Sequence of chain 1.A:
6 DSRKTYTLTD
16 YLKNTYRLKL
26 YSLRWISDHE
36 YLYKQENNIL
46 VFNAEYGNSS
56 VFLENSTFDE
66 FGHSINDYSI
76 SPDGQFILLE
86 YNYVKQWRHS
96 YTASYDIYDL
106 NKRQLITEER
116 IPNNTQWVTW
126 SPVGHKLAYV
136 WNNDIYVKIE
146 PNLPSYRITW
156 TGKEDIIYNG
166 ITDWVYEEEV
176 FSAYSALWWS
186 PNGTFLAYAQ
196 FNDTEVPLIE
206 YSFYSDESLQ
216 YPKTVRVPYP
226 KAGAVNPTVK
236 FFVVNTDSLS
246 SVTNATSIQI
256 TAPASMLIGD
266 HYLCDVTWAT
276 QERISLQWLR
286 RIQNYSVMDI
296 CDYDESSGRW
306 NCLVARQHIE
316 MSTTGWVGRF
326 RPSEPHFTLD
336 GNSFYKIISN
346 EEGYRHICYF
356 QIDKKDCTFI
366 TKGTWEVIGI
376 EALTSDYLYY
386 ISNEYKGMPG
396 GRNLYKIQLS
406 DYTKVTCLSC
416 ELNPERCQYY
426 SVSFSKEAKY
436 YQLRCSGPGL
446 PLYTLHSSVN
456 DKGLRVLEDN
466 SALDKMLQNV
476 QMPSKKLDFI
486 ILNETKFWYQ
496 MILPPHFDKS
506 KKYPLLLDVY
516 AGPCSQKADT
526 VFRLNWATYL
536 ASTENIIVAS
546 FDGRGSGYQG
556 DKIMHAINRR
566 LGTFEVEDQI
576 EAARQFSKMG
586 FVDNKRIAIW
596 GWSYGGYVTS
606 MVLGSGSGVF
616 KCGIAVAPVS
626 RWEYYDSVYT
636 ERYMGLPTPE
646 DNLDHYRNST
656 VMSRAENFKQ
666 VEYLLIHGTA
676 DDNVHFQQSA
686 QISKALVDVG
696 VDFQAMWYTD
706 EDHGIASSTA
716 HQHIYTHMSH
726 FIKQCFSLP

A protein and the small-molecule ligand that binds it are described below.
Small molecule (SMILES): CC(=O)N[C@H]1[C@H](O[C@H]2[C@H](O)[C@@H](NC(C)=O)CO[C@@H]2CO)O[C@H](CO)[C@@H](O)[C@@H]1O

Binding-site contacts:
Ligand atom C4 contacts residue ASN289 of chain 1.A at 4.2 Å.
Ligand atom O5 contacts residue GOL1 of chain 1.L at 3.4 Å (h-bond).
Ligand atom C6 contacts residue GOL1 of chain 1.L at 4.0 Å.
Ligand atom C3 contacts residue ASN289 of chain 1.A at 3.8 Å.
Ligand atom C1 contacts residue ASN289 of chain 1.A at 1.4 Å.
Ligand atom C7 contacts residue ASN289 of chain 1.A at 3.5 Å.
Ligand atom O6 contacts residue GOL1 of chain 1.L at 3.5 Å (h-bond).
Ligand atom O7 contacts residue GLU645 of chain 1.A at 4.2 Å.
Ligand atom C7 contacts residue SER317 of chain 1.A at 3.5 Å.
Ligand atom C1 contacts residue GOL1 of chain 1.L at 4.3 Å.
Ligand atom C5 contacts residue ASN289 of chain 1.A at 3.6 Å.
Ligand atom N2 contacts residue ASN289 of chain 1.A at 2.9 Å (h-bond).
Ligand atom C5 contacts residue ILE287 of chain 1.A at 4.2 Å (hydrophobic).
Ligand atom O6 contacts residue ARG564 of chain 1.A at 4.0 Å.
Ligand atom C6 contacts residue ARG564 of chain 1.A at 3.9 Å.
Ligand atom O5 contacts residue ASN289 of chain 1.A at 2.3 Å (h-bond).
Ligand atom O7 contacts residue SER317 of chain 1.A at 3.2 Å (h-bond).
Ligand atom O5 contacts residue ILE287 of chain 1.A at 3.8 Å.
Ligand atom C8 contacts residue MET316 of chain 1.A at 3.4 Å (hydrophobic).
Ligand atom C1 contacts residue ILE287 of chain 1.A at 3.9 Å (hydrophobic).
Ligand atom C5 contacts residue GOL1 of chain 1.L at 4.4 Å.
Ligand atom N2 contacts residue SER317 of chain 1.A at 4.3 Å.
Ligand atom O7 contacts residue ASN289 of chain 1.A at 3.8 Å.
Ligand atom O7 contacts residue ASP646 of chain 1.A at 3.8 Å.
Ligand atom C2 contacts residue ASN289 of chain 1.A at 2.4 Å.
Ligand atom O7 contacts residue THR318 of chain 1.A at 3.6 Å.
Ligand atom C8 contacts residue SER317 of chain 1.A at 3.7 Å.